Sequence of chain 1.G:
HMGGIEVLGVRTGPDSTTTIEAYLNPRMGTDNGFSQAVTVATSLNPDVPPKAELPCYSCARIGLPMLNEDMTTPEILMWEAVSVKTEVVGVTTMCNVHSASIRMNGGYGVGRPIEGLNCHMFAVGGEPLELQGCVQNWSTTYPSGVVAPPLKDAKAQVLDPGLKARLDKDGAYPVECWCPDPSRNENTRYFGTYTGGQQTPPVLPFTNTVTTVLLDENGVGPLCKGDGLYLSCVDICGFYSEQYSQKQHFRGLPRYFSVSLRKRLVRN

Sequence of chain 1.F:
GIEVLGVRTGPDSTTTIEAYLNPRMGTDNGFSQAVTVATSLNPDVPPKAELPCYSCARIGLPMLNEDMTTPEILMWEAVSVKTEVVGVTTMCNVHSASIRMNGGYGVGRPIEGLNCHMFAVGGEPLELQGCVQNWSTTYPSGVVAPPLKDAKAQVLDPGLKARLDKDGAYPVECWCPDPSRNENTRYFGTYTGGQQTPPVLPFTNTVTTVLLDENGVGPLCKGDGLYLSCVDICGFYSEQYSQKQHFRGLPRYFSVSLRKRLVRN

A small-molecule ligand and the protein it binds are described below.
Small molecule (SMILES): CO[C@]1(C(=O)O)C[C@H](O)[C@@H](NC(C)=O)[C@H]([C@H](O)[C@H](O)CO)O1

Binding-site contacts:
Ligand atom N5 contacts residue THR58 of chain 1.G at 2.9 Å (h-bond).
Ligand atom C4 contacts residue VAL67 of chain 1.G at 3.6 Å (hydrophobic).
Ligand atom C11 contacts residue PRO68 of chain 1.G at 3.7 Å (hydrophobic).
Ligand atom C4 contacts residue THR58 of chain 1.G at 4.0 Å.
Ligand atom C11 contacts residue THR58 of chain 1.G at 3.7 Å.
Ligand atom O7 contacts residue VAL59 of chain 1.G at 4.4 Å.
Ligand atom O10 contacts residue PRO65 of chain 1.G at 4.5 Å.
Ligand atom C11 contacts residue VAL67 of chain 1.G at 3.6 Å (hydrophobic).
Ligand atom O8 contacts residue VAL59 of chain 1.G at 4.4 Å.
Ligand atom O1A contacts residue THR58 of chain 1.G at 4.0 Å.
Ligand atom C7 contacts residue THR58 of chain 1.G at 4.3 Å.
Ligand atom C11 contacts residue ALA60 of chain 1.G at 3.7 Å (hydrophobic).
Ligand atom O10 contacts residue PRO68 of chain 1.G at 4.5 Å.
Ligand atom C10 contacts residue THR58 of chain 1.G at 3.8 Å.
Ligand atom C10 contacts residue VAL67 of chain 1.G at 3.2 Å (hydrophobic).
Ligand atom C11 contacts residue ASP66 of chain 1.G at 3.8 Å.
Ligand atom C1 contacts residue THR58 of chain 1.G at 3.9 Å.
Ligand atom O8 contacts residue THR58 of chain 1.G at 3.9 Å.
Ligand atom O1B contacts residue THR58 of chain 1.G at 3.4 Å.
Ligand atom C4 contacts residue PRO69 of chain 1.G at 4.2 Å (hydrophobic).
Ligand atom N5 contacts residue VAL67 of chain 1.G at 3.3 Å (h-bond).
Ligand atom O10 contacts residue ASP66 of chain 1.G at 3.9 Å.
Ligand atom O10 contacts residue VAL67 of chain 1.G at 2.9 Å (h-bond).
Ligand atom C11 contacts residue HIS117 of chain 1.F at 4.1 Å.
Ligand atom C7 contacts residue VAL59 of chain 1.G at 4.0 Å (hydrophobic).
Ligand atom C5 contacts residue VAL67 of chain 1.G at 3.9 Å (hydrophobic).
Ligand atom N5 contacts residue PRO69 of chain 1.G at 4.4 Å.
Ligand atom C6 contacts residue THR58 of chain 1.G at 3.9 Å.
Ligand atom O9 contacts residue THR61 of chain 1.G at 4.3 Å.
Ligand atom C10 contacts residue ALA60 of chain 1.G at 4.1 Å (hydrophobic).
Ligand atom O9 contacts residue VAL59 of chain 1.G at 4.3 Å.
Ligand atom C8 contacts residue VAL59 of chain 1.G at 4.1 Å (hydrophobic).
Ligand atom O4 contacts residue VAL67 of chain 1.G at 2.5 Å (h-bond).
Ligand atom O10 contacts residue ALA60 of chain 1.G at 3.8 Å.
Ligand atom C5 contacts residue THR58 of chain 1.G at 3.7 Å.
Ligand atom C10 contacts residue PRO68 of chain 1.G at 4.1 Å (hydrophobic).
Ligand atom C9 contacts residue THR61 of chain 1.G at 4.3 Å.
Ligand atom C11 contacts residue VAL59 of chain 1.G at 4.2 Å (hydrophobic).
Ligand atom O4 contacts residue PRO69 of chain 1.G at 4.0 Å.
Ligand atom C9 contacts residue VAL59 of chain 1.G at 3.3 Å (hydrophobic).